The small molecule below binds the protein below.
Small molecule (SMILES): CN[C@H](Cc1ccccc1)C(=O)N1CCC[C@H]1C(=O)NCC1CCC(N)CC1

Binding-site contacts:
Ligand atom C5 contacts residue CYS201 of chain 1.B at 3.7 Å (hydrophobic).
Ligand atom O13 contacts residue TRP227 of chain 1.B at 3.1 Å.
Ligand atom C1 contacts residue GLY230 of chain 1.B at 3.3 Å.
Ligand atom N7 contacts residue TRP227 of chain 1.B at 3.8 Å.
Ligand atom C6 contacts residue ALA200 of chain 1.B at 3.6 Å (hydrophobic).
Ligand atom C20 contacts residue LEU96 of chain 1.B at 3.8 Å (hydrophobic).
Ligand atom N1 contacts residue ALA200 of chain 1.B at 2.8 Å (h-bond).
Ligand atom C16 contacts residue GLY228 of chain 1.B at 3.8 Å.
Ligand atom C22 contacts residue ILE179 of chain 1.B at 3.7 Å (hydrophobic).
Ligand atom C10 contacts residue HIS43 of chain 1.B at 3.7 Å.
Ligand atom N1 contacts residue GLY230 of chain 1.B at 2.7 Å (h-bond).
Ligand atom C20 contacts residue ASN95 of chain 1.B at 3.8 Å.
Ligand atom N1 contacts residue ASP199 of chain 1.B at 3.2 Å (salt-bridge).
Ligand atom C9 contacts residue LEU96 of chain 1.B at 3.8 Å (hydrophobic).
Ligand atom C21 contacts residue ASN95 of chain 1.B at 3.8 Å.
Ligand atom C2 contacts residue GLY230 of chain 1.B at 3.4 Å.
Ligand atom C22 contacts residue TRP227 of chain 1.B at 3.7 Å (hydrophobic).
Ligand atom C19 contacts residue TYR47 of chain 1.B at 3.9 Å (hydrophobic).
Ligand atom C6 contacts residue CYS201 of chain 1.B at 3.8 Å (hydrophobic).
Ligand atom C13 contacts residue GLY228 of chain 1.B at 3.7 Å.
Ligand atom C11 contacts residue TYR47 of chain 1.B at 3.4 Å (hydrophobic).
Ligand atom C7 contacts residue SER205 of chain 1.B at 3.2 Å.
Ligand atom N1 contacts residue CYS231 of chain 1.B at 3.8 Å.
Ligand atom C8 contacts residue SER226 of chain 1.B at 3.9 Å.
Ligand atom C1 contacts residue ALA200 of chain 1.B at 3.6 Å (hydrophobic).
Ligand atom O8 contacts residue TRP50 of chain 1.B at 3.8 Å.
Ligand atom N7 contacts residue HIS43 of chain 1.B at 3.6 Å.
Ligand atom N13 contacts residue GLY228 of chain 1.B at 2.7 Å (h-bond).
Ligand atom C20 contacts residue GLU94 of chain 1.B at 3.5 Å.
Ligand atom C14 contacts residue GLY228 of chain 1.B at 3.3 Å.
Ligand atom O13 contacts residue GLY228 of chain 1.B at 3.0 Å (h-bond).
Ligand atom C7 contacts residue SER226 of chain 1.B at 3.8 Å.
Ligand atom C15 contacts residue GLY228 of chain 1.B at 3.5 Å.
Ligand atom C3 contacts residue GLY228 of chain 1.B at 3.8 Å.
Ligand atom N7 contacts residue SER205 of chain 1.B at 3.8 Å.
Ligand atom C21 contacts residue LEU96 of chain 1.B at 3.7 Å (hydrophobic).
Ligand atom N7 contacts residue SER226 of chain 1.B at 3.0 Å (h-bond).
Ligand atom C12 contacts residue TRP50 of chain 1.B at 3.7 Å (hydrophobic).
Ligand atom C17 contacts residue ILE179 of chain 1.B at 3.8 Å (hydrophobic).
Ligand atom C2 contacts residue GLY228 of chain 1.B at 3.5 Å.

Sequence of chain 1.B:
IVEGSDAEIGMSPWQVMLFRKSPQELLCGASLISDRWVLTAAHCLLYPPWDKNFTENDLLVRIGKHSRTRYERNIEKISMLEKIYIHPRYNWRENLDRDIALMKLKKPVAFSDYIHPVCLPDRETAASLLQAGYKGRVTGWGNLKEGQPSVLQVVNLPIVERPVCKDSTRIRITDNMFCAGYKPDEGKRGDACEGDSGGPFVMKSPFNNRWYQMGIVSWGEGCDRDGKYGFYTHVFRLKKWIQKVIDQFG